Sequence of chain 43.C:
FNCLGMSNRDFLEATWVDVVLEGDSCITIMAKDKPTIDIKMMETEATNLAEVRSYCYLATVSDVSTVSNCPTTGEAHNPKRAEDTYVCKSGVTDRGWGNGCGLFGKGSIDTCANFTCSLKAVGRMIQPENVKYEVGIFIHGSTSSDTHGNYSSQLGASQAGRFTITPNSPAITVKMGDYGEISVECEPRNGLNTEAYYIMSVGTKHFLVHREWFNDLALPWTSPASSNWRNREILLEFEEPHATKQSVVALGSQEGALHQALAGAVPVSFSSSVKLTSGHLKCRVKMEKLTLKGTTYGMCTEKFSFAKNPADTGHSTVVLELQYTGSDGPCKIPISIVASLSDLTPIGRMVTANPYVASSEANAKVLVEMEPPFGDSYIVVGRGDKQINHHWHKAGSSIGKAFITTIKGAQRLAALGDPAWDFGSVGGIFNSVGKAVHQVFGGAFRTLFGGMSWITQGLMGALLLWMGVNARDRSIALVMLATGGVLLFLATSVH

Binding-site contacts:
Ligand atom O5 contacts residue THR120 of chain 43.C at 3.4 Å (h-bond).
Ligand atom C1 contacts residue SER66 of chain 43.C at 4.2 Å.
Ligand atom N2 contacts residue TYR90 of chain 43.C at 4.5 Å.
Ligand atom O5 contacts residue PHE119 of chain 43.C at 4.2 Å.
Ligand atom C6 contacts residue PHE119 of chain 43.C at 4.1 Å (hydrophobic).
Ligand atom C1 contacts residue ASN118 of chain 43.C at 1.4 Å.
Ligand atom N2 contacts residue ASN118 of chain 43.C at 2.9 Å (h-bond).
Ligand atom O6 contacts residue PHE119 of chain 43.C at 2.8 Å (h-bond).
Ligand atom C2 contacts residue SER66 of chain 43.C at 4.4 Å.
Ligand atom O6 contacts residue THR120 of chain 43.C at 3.1 Å (h-bond).
Ligand atom C4 contacts residue ASN118 of chain 43.C at 4.2 Å.
Ligand atom C8 contacts residue ASN118 of chain 43.C at 3.9 Å.
Ligand atom C5 contacts residue ASN118 of chain 43.C at 3.7 Å.
Ligand atom C5 contacts residue THR89 of chain 43.C at 4.1 Å.
Ligand atom C7 contacts residue ASN118 of chain 43.C at 3.6 Å.
Ligand atom C5 contacts residue THR120 of chain 43.C at 4.0 Å.
Ligand atom C1 contacts residue THR89 of chain 43.C at 3.9 Å.
Ligand atom O5 contacts residue ASN118 of chain 43.C at 2.4 Å (h-bond).
Ligand atom O6 contacts residue THR89 of chain 43.C at 3.5 Å.
Ligand atom O7 contacts residue ASN118 of chain 43.C at 4.5 Å.
Ligand atom O6 contacts residue ASN118 of chain 43.C at 4.1 Å.
Ligand atom C8 contacts residue TYR90 of chain 43.C at 3.9 Å (hydrophobic).
Ligand atom C6 contacts residue THR89 of chain 43.C at 4.2 Å.
Ligand atom C2 contacts residue ASN118 of chain 43.C at 2.4 Å.
Ligand atom C7 contacts residue TYR90 of chain 43.C at 3.8 Å (hydrophobic).
Ligand atom O7 contacts residue TYR90 of chain 43.C at 3.7 Å.
Ligand atom C3 contacts residue ASN118 of chain 43.C at 3.8 Å.
Ligand atom C6 contacts residue THR120 of chain 43.C at 3.4 Å.
Ligand atom O5 contacts residue THR89 of chain 43.C at 3.8 Å.

This small molecule binds to this protein.
Small molecule (SMILES): CC(=O)N[C@@H]1[C@@H](O)[C@H](O)[C@@H](CO)O[C@H]1O